Sequence of chain 1.UA:
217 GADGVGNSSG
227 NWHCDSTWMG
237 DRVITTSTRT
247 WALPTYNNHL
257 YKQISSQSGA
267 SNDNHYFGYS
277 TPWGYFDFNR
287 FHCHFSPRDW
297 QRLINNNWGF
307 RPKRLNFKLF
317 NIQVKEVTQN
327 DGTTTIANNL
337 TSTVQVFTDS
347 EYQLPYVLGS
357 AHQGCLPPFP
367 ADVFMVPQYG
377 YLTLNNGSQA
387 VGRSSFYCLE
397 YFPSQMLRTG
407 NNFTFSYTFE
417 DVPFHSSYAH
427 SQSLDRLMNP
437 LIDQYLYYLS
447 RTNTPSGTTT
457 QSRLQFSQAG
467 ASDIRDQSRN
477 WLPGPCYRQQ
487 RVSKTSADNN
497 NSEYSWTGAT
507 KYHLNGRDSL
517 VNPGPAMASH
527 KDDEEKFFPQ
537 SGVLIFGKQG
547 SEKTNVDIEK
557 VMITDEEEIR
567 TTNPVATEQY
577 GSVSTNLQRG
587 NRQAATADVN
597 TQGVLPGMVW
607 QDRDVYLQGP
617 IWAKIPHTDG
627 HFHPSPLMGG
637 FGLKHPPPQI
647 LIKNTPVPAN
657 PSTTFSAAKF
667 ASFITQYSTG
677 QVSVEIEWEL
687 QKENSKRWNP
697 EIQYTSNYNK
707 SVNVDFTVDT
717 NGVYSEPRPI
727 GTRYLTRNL

The small molecule below binds the protein below.
Small molecule (SMILES): Nc1ncnc2c1ncn2[C@H]1C[C@H](O)[C@@H](COP(=O)(O)O)O1

Binding-site contacts:
Ligand atom C4 contacts residue PRO630 of chain 1.UA at 3.6 Å (hydrophobic).
Ligand atom C4 contacts residue SER631 of chain 1.UA at 4.4 Å.
Ligand atom P contacts residue HIS627 of chain 1.UA at 4.0 Å.
Ligand atom C1' contacts residue PRO630 of chain 1.UA at 4.0 Å (hydrophobic).
Ligand atom N6 contacts residue PRO419 of chain 1.UA at 4.5 Å.
Ligand atom C2 contacts residue PRO630 of chain 1.UA at 3.5 Å (hydrophobic).
Ligand atom C5 contacts residue PRO630 of chain 1.UA at 4.1 Å (hydrophobic).
Ligand atom C6 contacts residue VAL418 of chain 1.UA at 4.0 Å (hydrophobic).
Ligand atom C6 contacts residue SER631 of chain 1.UA at 4.3 Å.
Ligand atom N1 contacts residue GLY638 of chain 1.UA at 3.5 Å (h-bond).
Ligand atom C1' contacts residue HIS629 of chain 1.UA at 3.8 Å.
Ligand atom O4' contacts residue PRO630 of chain 1.UA at 3.4 Å.
Ligand atom N1 contacts residue VAL418 of chain 1.UA at 4.1 Å.
Ligand atom N6 contacts residue PHE637 of chain 1.UA at 4.0 Å.
Ligand atom C2' contacts residue HIS629 of chain 1.UA at 4.5 Å.
Ligand atom N6 contacts residue VAL418 of chain 1.UA at 3.5 Å.
Ligand atom C6 contacts residue PRO419 of chain 1.UA at 4.1 Å (hydrophobic).
Ligand atom N1 contacts residue PRO630 of chain 1.UA at 4.0 Å.
Ligand atom N9 contacts residue PRO630 of chain 1.UA at 4.0 Å.
Ligand atom C8 contacts residue PRO419 of chain 1.UA at 4.4 Å (hydrophobic).
Ligand atom N7 contacts residue PRO419 of chain 1.UA at 4.0 Å.
Ligand atom C5 contacts residue SER631 of chain 1.UA at 3.9 Å.
Ligand atom C6 contacts residue GLY638 of chain 1.UA at 3.9 Å.
Ligand atom C8 contacts residue HIS629 of chain 1.UA at 3.6 Å.
Ligand atom P contacts residue PRO630 of chain 1.UA at 4.5 Å.
Ligand atom N7 contacts residue SER631 of chain 1.UA at 3.3 Å.
Ligand atom O1P contacts residue LYS640 of chain 1.UA at 4.4 Å.
Ligand atom C5 contacts residue PRO419 of chain 1.UA at 4.0 Å (hydrophobic).
Ligand atom N6 contacts residue SER631 of chain 1.UA at 4.2 Å.
Ligand atom O1P contacts residue PRO630 of chain 1.UA at 4.3 Å.
Ligand atom N3 contacts residue PRO630 of chain 1.UA at 3.3 Å.
Ligand atom C4 contacts residue PRO419 of chain 1.UA at 4.4 Å (hydrophobic).
Ligand atom N9 contacts residue HIS629 of chain 1.UA at 4.3 Å.
Ligand atom N6 contacts residue GLY638 of chain 1.UA at 3.0 Å (h-bond).
Ligand atom N1 contacts residue PRO419 of chain 1.UA at 4.4 Å.
Ligand atom C8 contacts residue SER631 of chain 1.UA at 3.8 Å.
Ligand atom C6 contacts residue PRO630 of chain 1.UA at 4.3 Å (hydrophobic).
Ligand atom N7 contacts residue HIS629 of chain 1.UA at 4.3 Å.
Ligand atom O4' contacts residue HIS629 of chain 1.UA at 4.2 Å.
Ligand atom O5' contacts residue PRO630 of chain 1.UA at 3.9 Å.